Sequence of chain 1.A:
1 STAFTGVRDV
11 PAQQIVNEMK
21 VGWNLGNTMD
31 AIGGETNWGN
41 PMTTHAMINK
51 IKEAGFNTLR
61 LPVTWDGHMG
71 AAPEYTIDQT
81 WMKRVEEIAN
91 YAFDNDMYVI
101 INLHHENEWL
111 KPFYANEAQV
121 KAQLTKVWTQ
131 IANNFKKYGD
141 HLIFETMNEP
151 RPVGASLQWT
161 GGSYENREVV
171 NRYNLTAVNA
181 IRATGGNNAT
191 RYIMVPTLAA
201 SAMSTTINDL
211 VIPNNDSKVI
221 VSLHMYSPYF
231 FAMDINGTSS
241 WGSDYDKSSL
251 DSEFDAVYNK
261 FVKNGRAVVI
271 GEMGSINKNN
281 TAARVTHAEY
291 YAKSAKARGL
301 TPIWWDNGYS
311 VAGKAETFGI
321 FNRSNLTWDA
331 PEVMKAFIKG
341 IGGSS

The protein below binds the small molecule below.
Small molecule (SMILES): OC[C@H]1O[C@@H](O[C@H]2[C@H](O)[C@@H](O)[C@H](O[C@H]3[C@H](O)[C@@H](O)[C@H](O)O[C@@H]3CO)O[C@@H]2CO)[C@H](O)[C@@H](O)[C@@H]1O

Sequence of chain 1.E:
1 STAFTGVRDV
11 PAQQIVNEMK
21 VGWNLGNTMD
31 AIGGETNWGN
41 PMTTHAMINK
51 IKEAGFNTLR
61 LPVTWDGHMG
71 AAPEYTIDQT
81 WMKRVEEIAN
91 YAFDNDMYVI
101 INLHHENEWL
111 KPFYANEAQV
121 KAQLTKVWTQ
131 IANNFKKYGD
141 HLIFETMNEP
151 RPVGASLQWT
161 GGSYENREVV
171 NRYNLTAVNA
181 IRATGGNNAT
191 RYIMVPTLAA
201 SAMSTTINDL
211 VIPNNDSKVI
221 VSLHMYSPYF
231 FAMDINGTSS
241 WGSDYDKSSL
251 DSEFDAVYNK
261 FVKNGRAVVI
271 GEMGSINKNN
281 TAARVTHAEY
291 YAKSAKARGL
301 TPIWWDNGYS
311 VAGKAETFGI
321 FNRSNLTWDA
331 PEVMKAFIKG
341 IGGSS

Binding-site contacts:
Ligand atom C6 contacts residue ALA256 of chain 1.A at 3.8 Å (hydrophobic).
Ligand atom O3 contacts residue SER252 of chain 1.A at 2.9 Å (h-bond).
Ligand atom O6 contacts residue MET203 of chain 1.A at 3.7 Å.
Ligand atom C1 contacts residue ALA202 of chain 1.A at 3.7 Å (hydrophobic).
Ligand atom C1 contacts residue MET203 of chain 1.A at 3.5 Å (hydrophobic).
Ligand atom C2 contacts residue MET203 of chain 1.E at 4.0 Å (hydrophobic).
Ligand atom O6 contacts residue SER204 of chain 1.A at 3.8 Å.
Ligand atom O2 contacts residue SER204 of chain 1.E at 3.0 Å (h-bond).
Ligand atom O2 contacts residue SER252 of chain 1.A at 3.3 Å (h-bond).
Ligand atom O3 contacts residue MET203 of chain 1.E at 3.4 Å.
Ligand atom C3 contacts residue GLU253 of chain 1.E at 3.2 Å.
Ligand atom O3 contacts residue SER227 of chain 1.E at 3.8 Å.
Ligand atom O3 contacts residue ALA202 of chain 1.E at 3.8 Å.
Ligand atom C6 contacts residue GLU253 of chain 1.E at 3.9 Å.
Ligand atom C6 contacts residue MET203 of chain 1.E at 3.9 Å (hydrophobic).
Ligand atom O5 contacts residue MET203 of chain 1.E at 3.6 Å.
Ligand atom C3 contacts residue SER204 of chain 1.E at 3.6 Å.
Ligand atom C5 contacts residue GLU253 of chain 1.A at 3.9 Å.
Ligand atom C2 contacts residue GLU253 of chain 1.E at 3.4 Å.
Ligand atom O4 contacts residue MET203 of chain 1.E at 3.7 Å.
Ligand atom O2 contacts residue GLU253 of chain 1.A at 3.4 Å.
Ligand atom O1 contacts residue MET203 of chain 1.A at 3.1 Å (h-bond).
Ligand atom O3 contacts residue MET225 of chain 1.E at 3.9 Å.
Ligand atom O6 contacts residue ALA202 of chain 1.A at 2.6 Å (h-bond).
Ligand atom C6 contacts residue ALA202 of chain 1.A at 3.1 Å (hydrophobic).
Ligand atom C2 contacts residue MET203 of chain 1.A at 3.8 Å (hydrophobic).
Ligand atom O2 contacts residue ALA256 of chain 1.A at 3.9 Å.
Ligand atom O1 contacts residue ALA202 of chain 1.A at 3.3 Å (h-bond).
Ligand atom O3 contacts residue GLU253 of chain 1.E at 3.1 Å (salt-bridge).
Ligand atom O1 contacts residue SER201 of chain 1.A at 3.2 Å (h-bond).
Ligand atom O2 contacts residue MET225 of chain 1.E at 4.0 Å.
Ligand atom O3 contacts residue SER204 of chain 1.E at 3.0 Å (h-bond).
Ligand atom O4 contacts residue GLU253 of chain 1.A at 3.7 Å.
Ligand atom C5 contacts residue ALA202 of chain 1.A at 3.6 Å (hydrophobic).
Ligand atom O6 contacts residue ALA256 of chain 1.A at 3.6 Å.
Ligand atom C6 contacts residue GLU253 of chain 1.A at 3.7 Å.
Ligand atom C2 contacts residue SER204 of chain 1.E at 3.9 Å.
Ligand atom O2 contacts residue GLU253 of chain 1.E at 2.6 Å (salt-bridge).
Ligand atom O5 contacts residue MET203 of chain 1.A at 3.0 Å (h-bond).
Ligand atom O5 contacts residue ALA202 of chain 1.A at 2.8 Å.